The small molecule below binds the protein below.
Small molecule (SMILES): C[Si]1(C)C[Si](C)(C)c2cc(C3(c4ccc(C(=O)O)cc4)OCCO3)ccc21

Sequence of chain 1.A:
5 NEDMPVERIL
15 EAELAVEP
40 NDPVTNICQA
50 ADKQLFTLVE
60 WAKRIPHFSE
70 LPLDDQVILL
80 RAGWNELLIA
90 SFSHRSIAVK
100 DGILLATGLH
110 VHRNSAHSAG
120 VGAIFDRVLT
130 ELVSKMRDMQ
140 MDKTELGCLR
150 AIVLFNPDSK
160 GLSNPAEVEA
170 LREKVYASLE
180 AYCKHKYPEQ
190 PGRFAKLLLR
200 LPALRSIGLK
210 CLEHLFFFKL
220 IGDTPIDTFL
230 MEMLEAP

Binding-site contacts:
Ligand atom O3 contacts residue ALA50 of chain 1.A at 3.2 Å.
Ligand atom C7 contacts residue ILE46 of chain 1.A at 3.6 Å (hydrophobic).
Ligand atom O1 contacts residue GLN53 of chain 1.A at 3.2 Å.
Ligand atom O2 contacts residue LEU104 of chain 1.A at 3.5 Å.
Ligand atom C19 contacts residue PHE91 of chain 1.A at 3.6 Å (hydrophobic).
Ligand atom O1 contacts residue ALA105 of chain 1.A at 3.9 Å.
Ligand atom C20 contacts residue PHE91 of chain 1.A at 3.7 Å (hydrophobic).
Ligand atom O2 contacts residue ALA49 of chain 1.A at 3.2 Å.
Ligand atom C2 contacts residue PHE124 of chain 1.A at 3.8 Å (hydrophobic).
Ligand atom C16 contacts residue PHE91 of chain 1.A at 3.6 Å (hydrophobic).
Ligand atom C18 contacts residue PHE91 of chain 1.A at 3.6 Å (hydrophobic).
Ligand atom C1 contacts residue VAL127 of chain 1.A at 3.8 Å (hydrophobic).
Ligand atom O2 contacts residue ALA105 of chain 1.A at 3.1 Å (h-bond).
Ligand atom C17 contacts residue PHE91 of chain 1.A at 3.7 Å (hydrophobic).
Ligand atom C8 contacts residue CYS210 of chain 1.A at 3.7 Å (hydrophobic).
Ligand atom C9 contacts residue PHE91 of chain 1.A at 3.9 Å (hydrophobic).
Ligand atom C22 contacts residue GLN53 of chain 1.A at 3.8 Å.
Ligand atom C15 contacts residue ILE88 of chain 1.A at 3.7 Å (hydrophobic).
Ligand atom C15 contacts residue CYS210 of chain 1.A at 3.8 Å (hydrophobic).
Ligand atom C3 contacts residue ILE123 of chain 1.A at 3.8 Å (hydrophobic).
Ligand atom C16 contacts residue ALA50 of chain 1.A at 3.7 Å (hydrophobic).
Ligand atom C8 contacts residue ILE46 of chain 1.A at 3.7 Å (hydrophobic).
Ligand atom C21 contacts residue ILE46 of chain 1.A at 3.6 Å (hydrophobic).
Ligand atom O1 contacts residue ARG94 of chain 1.A at 2.9 Å (salt-bridge).
Ligand atom O1 contacts residue PHE91 of chain 1.A at 3.7 Å.
Ligand atom C17 contacts residue LEU87 of chain 1.A at 3.6 Å (hydrophobic).
Ligand atom O4 contacts residue PHE91 of chain 1.A at 3.6 Å.
Ligand atom C9 contacts residue CYS210 of chain 1.A at 3.7 Å (hydrophobic).
Ligand atom C22 contacts residue ARG94 of chain 1.A at 3.7 Å.
Ligand atom C15 contacts residue ASN84 of chain 1.A at 3.1 Å.
Ligand atom O4 contacts residue ILE88 of chain 1.A at 3.5 Å.
Ligand atom C14 contacts residue ASN84 of chain 1.A at 3.5 Å.
Ligand atom C21 contacts residue PHE91 of chain 1.A at 3.7 Å (hydrophobic).
Ligand atom C2 contacts residue ILE102 of chain 1.A at 3.7 Å (hydrophobic).
Ligand atom C14 contacts residue TRP83 of chain 1.A at 3.6 Å (hydrophobic).
Ligand atom C1 contacts residue CYS210 of chain 1.A at 3.8 Å (hydrophobic).
Ligand atom C5 contacts residue HIS213 of chain 1.A at 3.6 Å.
Ligand atom C12 contacts residue ILE46 of chain 1.A at 3.7 Å (hydrophobic).
Ligand atom O2 contacts residue ARG94 of chain 1.A at 3.6 Å.
Ligand atom C5 contacts residue PHE217 of chain 1.A at 3.7 Å (hydrophobic).